Sequence of chain 1.A:
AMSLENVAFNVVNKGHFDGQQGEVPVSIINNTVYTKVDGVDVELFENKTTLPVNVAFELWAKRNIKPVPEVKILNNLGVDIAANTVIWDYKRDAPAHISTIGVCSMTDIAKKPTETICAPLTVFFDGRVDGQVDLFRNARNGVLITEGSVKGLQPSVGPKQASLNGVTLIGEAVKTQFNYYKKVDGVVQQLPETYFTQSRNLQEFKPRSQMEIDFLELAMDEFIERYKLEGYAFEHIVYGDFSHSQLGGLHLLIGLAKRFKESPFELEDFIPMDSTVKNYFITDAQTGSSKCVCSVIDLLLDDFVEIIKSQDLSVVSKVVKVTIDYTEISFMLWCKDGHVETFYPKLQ

This small molecule binds to this protein.
Small molecule (SMILES): CN(C)Cc1csc(N)n1

Binding-site contacts:
Ligand atom C03 contacts residue GLU47 of chain 1.A at 3.5 Å.
Ligand atom C08 contacts residue PHE46 of chain 1.A at 3.4 Å (hydrophobic).
Ligand atom N10 contacts residue PHE46 of chain 1.A at 3.7 Å.
Ligand atom C08 contacts residue GLU47 of chain 1.A at 3.5 Å.
Ligand atom C05 contacts residue PHE46 of chain 1.A at 3.8 Å (hydrophobic).
Ligand atom C04 contacts residue GLU47 of chain 1.A at 3.2 Å.
Ligand atom C08 contacts residue GLU44 of chain 1.A at 3.9 Å.
Ligand atom N02 contacts residue GLU47 of chain 1.A at 3.7 Å.
Ligand atom N09 contacts residue PHE46 of chain 1.A at 3.5 Å.
Ligand atom S07 contacts residue TRP61 of chain 1.A at 3.8 Å.
Ligand atom N09 contacts residue GLU44 of chain 1.A at 2.7 Å (salt-bridge).
Ligand atom S07 contacts residue LEU45 of chain 1.A at 3.4 Å (h-bond).
Ligand atom S07 contacts residue PHE46 of chain 1.A at 4.0 Å.
Ligand atom C06 contacts residue PHE46 of chain 1.A at 3.8 Å (hydrophobic).
Ligand atom C05 contacts residue GLU47 of chain 1.A at 3.8 Å.
Ligand atom C08 contacts residue LEU45 of chain 1.A at 3.7 Å (hydrophobic).
Ligand atom C01 contacts residue ASP94 of chain 1.A at 3.9 Å.
Ligand atom N09 contacts residue LEU45 of chain 1.A at 3.7 Å.
Ligand atom C03 contacts residue LYS49 of chain 1.A at 3.9 Å.
Ligand atom N10 contacts residue GLU44 of chain 1.A at 4.2 Å.
Ligand atom N10 contacts residue GLU47 of chain 1.A at 3.0 Å (salt-bridge).
Ligand atom N09 contacts residue GLU47 of chain 1.A at 3.7 Å.
Ligand atom C04 contacts residue PHE46 of chain 1.A at 4.0 Å (hydrophobic).
Ligand atom C06 contacts residue TRP61 of chain 1.A at 3.7 Å (hydrophobic).
Ligand atom N02 contacts residue ASP94 of chain 1.A at 4.3 Å.
Ligand atom N02 contacts residue LYS49 of chain 1.A at 4.2 Å.
Ligand atom S07 contacts residue GLU269 of chain 2.A at 4.2 Å.

Sequence of chain 2.A:
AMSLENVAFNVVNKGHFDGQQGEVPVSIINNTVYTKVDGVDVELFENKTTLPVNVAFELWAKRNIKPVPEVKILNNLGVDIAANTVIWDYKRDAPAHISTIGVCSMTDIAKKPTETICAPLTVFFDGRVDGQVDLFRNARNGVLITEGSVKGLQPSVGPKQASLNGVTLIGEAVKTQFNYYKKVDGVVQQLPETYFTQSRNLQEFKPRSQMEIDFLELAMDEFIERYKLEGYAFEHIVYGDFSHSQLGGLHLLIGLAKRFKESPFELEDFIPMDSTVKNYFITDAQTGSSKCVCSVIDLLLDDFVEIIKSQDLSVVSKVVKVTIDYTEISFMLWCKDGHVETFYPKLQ